Sequence of chain 1.A:
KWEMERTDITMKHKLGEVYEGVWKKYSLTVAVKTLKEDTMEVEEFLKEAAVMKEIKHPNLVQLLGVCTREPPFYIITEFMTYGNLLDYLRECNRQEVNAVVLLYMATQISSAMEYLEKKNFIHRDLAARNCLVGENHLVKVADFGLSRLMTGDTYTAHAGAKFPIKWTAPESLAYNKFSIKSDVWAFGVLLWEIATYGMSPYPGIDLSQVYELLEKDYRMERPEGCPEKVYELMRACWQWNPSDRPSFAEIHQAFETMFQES

This protein binds this small molecule.
Small molecule (SMILES): CN[C@@H]1C[C@H]2O[C@@](C)([C@@H]1OC)n1c3ccccc3c3c4c(c5c6c(n2c5c31)CCCC6)C(=O)NC4

Binding-site contacts:
Ligand atom CAH contacts residue TYR37 of chain 1.A at 3.7 Å (hydrophobic).
Ligand atom CAL contacts residue LEU74 of chain 1.A at 4.1 Å (hydrophobic).
Ligand atom NBG contacts residue LEU75 of chain 1.A at 3.9 Å.
Ligand atom CAJ contacts residue LEU74 of chain 1.A at 4.5 Å (hydrophobic).
Ligand atom CAH contacts residue LEU39 of chain 1.A at 3.9 Å (hydrophobic).
Ligand atom CAC contacts residue TRP34 of chain 1.A at 3.6 Å (hydrophobic).
Ligand atom CAF contacts residue LEU39 of chain 1.A at 4.3 Å (hydrophobic).
Ligand atom CAY contacts residue LEU39 of chain 1.A at 4.3 Å (hydrophobic).
Ligand atom CBF contacts residue TYR37 of chain 1.A at 3.9 Å (hydrophobic).
Ligand atom CAZ contacts residue LEU75 of chain 1.A at 3.9 Å (hydrophobic).
Ligand atom CAC contacts residue TYR37 of chain 1.A at 3.7 Å (hydrophobic).
Ligand atom CAL contacts residue LEU75 of chain 1.A at 3.5 Å (hydrophobic).
Ligand atom CAI contacts residue LEU74 of chain 1.A at 4.2 Å (hydrophobic).
Ligand atom CBD contacts residue TYR37 of chain 1.A at 3.8 Å (hydrophobic).
Ligand atom CAB contacts residue TYR37 of chain 1.A at 4.4 Å (hydrophobic).
Ligand atom OAR contacts residue LEU75 of chain 1.A at 4.0 Å.
Ligand atom CBE contacts residue LEU75 of chain 1.A at 3.7 Å (hydrophobic).
Ligand atom CAL contacts residue TRP8 of chain 1.A at 4.0 Å (hydrophobic).
Ligand atom CAI contacts residue GLN73 of chain 1.A at 4.0 Å.
Ligand atom OAR contacts residue TRP34 of chain 1.A at 3.9 Å.
Ligand atom CAK contacts residue GLN73 of chain 1.A at 4.3 Å.
Ligand atom CAC contacts residue LEU39 of chain 1.A at 3.9 Å (hydrophobic).
Ligand atom CAI contacts residue LYS67 of chain 1.A at 3.2 Å.
Ligand atom CAA contacts residue TYR37 of chain 1.A at 3.3 Å (hydrophobic).
Ligand atom CAK contacts residue LYS67 of chain 1.A at 3.2 Å.
Ligand atom CAT contacts residue LEU75 of chain 1.A at 4.0 Å (hydrophobic).
Ligand atom NAO contacts residue TYR37 of chain 1.A at 3.2 Å (h-bond).
Ligand atom CAI contacts residue TRP8 of chain 1.A at 3.9 Å (hydrophobic).
Ligand atom CAV contacts residue LEU75 of chain 1.A at 4.0 Å (hydrophobic).
Ligand atom CBB contacts residue LEU75 of chain 1.A at 3.8 Å (hydrophobic).
Ligand atom CBC contacts residue LEU75 of chain 1.A at 4.2 Å (hydrophobic).
Ligand atom CAF contacts residue TYR37 of chain 1.A at 4.0 Å (hydrophobic).
Ligand atom CAJ contacts residue TRP8 of chain 1.A at 3.6 Å (hydrophobic).
Ligand atom CAN contacts residue LEU75 of chain 1.A at 4.1 Å (hydrophobic).
Ligand atom OAD contacts residue LYS67 of chain 1.A at 4.1 Å.
Ligand atom CBD contacts residue TRP34 of chain 1.A at 4.1 Å (hydrophobic).